This small molecule binds to this protein.
Small molecule (SMILES): CC(=O)N[C@H]1[C@H](O[C@@H]2[C@H](O[C@]3(C(=O)O)C[C@H](O)[C@@H](NC(C)=O)[C@H]([C@H](O)[C@H](O)CO)O3)[C@@H](O)[C@H](O[C@H]3[C@H](O)[C@@H](O)[C@H](O)O[C@@H]3CO)O[C@@H]2CO)O[C@H](CO)[C@H](O)[C@@H]1O[C@@H]1O[C@H](CO)[C@H](O)[C@H](O)[C@H]1O

Binding-site contacts:
Ligand atom C3 contacts residue LYS91 of chain 1.D at 3.4 Å.
Ligand atom C3 contacts residue ASN90 of chain 1.D at 3.9 Å.
Ligand atom C8 contacts residue HIS13 of chain 1.D at 3.9 Å.
Ligand atom C4 contacts residue LYS91 of chain 1.D at 3.6 Å.
Ligand atom C3 contacts residue TRP88 of chain 1.D at 3.7 Å (hydrophobic).
Ligand atom C4 contacts residue TRP88 of chain 1.D at 3.6 Å (hydrophobic).
Ligand atom O2 contacts residue HIS13 of chain 1.D at 3.8 Å.
Ligand atom C6 contacts residue HIS57 of chain 1.D at 3.6 Å.
Ligand atom C8 contacts residue ASN14 of chain 1.D at 3.8 Å.
Ligand atom O1B contacts residue TYR12 of chain 1.D at 3.8 Å.
Ligand atom C11 contacts residue LYS34 of chain 1.E at 3.7 Å.
Ligand atom C7 contacts residue ARG33 of chain 1.E at 3.8 Å.
Ligand atom O7 contacts residue ARG33 of chain 1.E at 2.8 Å (salt-bridge).
Ligand atom O4 contacts residue GLN56 of chain 1.D at 3.5 Å.
Ligand atom C6 contacts residue TRP88 of chain 1.D at 3.7 Å (hydrophobic).
Ligand atom C2 contacts residue LYS91 of chain 1.D at 3.4 Å.
Ligand atom O9 contacts residue GLN56 of chain 1.D at 2.9 Å (h-bond).
Ligand atom O6 contacts residue GLN61 of chain 1.D at 3.0 Å (h-bond).
Ligand atom C6 contacts residue ARG33 of chain 1.E at 3.7 Å.
Ligand atom O4 contacts residue LYS91 of chain 1.D at 2.8 Å (salt-bridge).
Ligand atom O5 contacts residue GLN56 of chain 1.D at 3.7 Å.
Ligand atom C5 contacts residue ARG33 of chain 1.E at 3.7 Å.
Ligand atom C4 contacts residue GLN56 of chain 1.D at 3.7 Å.
Ligand atom O6 contacts residue TRP88 of chain 1.D at 3.8 Å.
Ligand atom O3 contacts residue ASN90 of chain 1.D at 3.0 Å (h-bond).
Ligand atom O6 contacts residue ARG33 of chain 1.E at 2.8 Å (salt-bridge).
Ligand atom O1B contacts residue HIS13 of chain 1.D at 3.0 Å (h-bond).
Ligand atom C6 contacts residue GLN56 of chain 1.D at 3.8 Å.
Ligand atom C4 contacts residue GLU51 of chain 1.D at 3.6 Å.
Ligand atom C5 contacts residue TRP88 of chain 1.D at 3.6 Å (hydrophobic).
Ligand atom O4 contacts residue GLN56 of chain 1.D at 3.5 Å.
Ligand atom O3 contacts residue TRP88 of chain 1.D at 3.7 Å.
Ligand atom O4 contacts residue GLU51 of chain 1.D at 2.7 Å (salt-bridge).
Ligand atom O6 contacts residue HIS57 of chain 1.D at 3.9 Å.
Ligand atom O3 contacts residue LYS91 of chain 1.D at 2.8 Å (salt-bridge).
Ligand atom O9 contacts residue ARG33 of chain 1.E at 3.1 Å (salt-bridge).
Ligand atom O6 contacts residue GLN56 of chain 1.D at 3.5 Å (h-bond).
Ligand atom C9 contacts residue ARG33 of chain 1.E at 3.0 Å.
Ligand atom O2 contacts residue ASN90 of chain 1.D at 2.9 Å (h-bond).
Ligand atom C11 contacts residue ARG33 of chain 1.E at 3.5 Å.

Sequence of chain 1.D:
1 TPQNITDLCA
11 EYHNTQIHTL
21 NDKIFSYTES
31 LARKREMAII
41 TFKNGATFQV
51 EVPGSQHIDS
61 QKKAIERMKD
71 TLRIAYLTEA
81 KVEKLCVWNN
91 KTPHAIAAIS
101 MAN

Sequence of chain 1.E:
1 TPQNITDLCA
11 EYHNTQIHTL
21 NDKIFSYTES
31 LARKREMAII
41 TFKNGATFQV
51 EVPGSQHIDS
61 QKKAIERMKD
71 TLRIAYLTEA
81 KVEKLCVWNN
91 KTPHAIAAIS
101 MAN